Sequence of chain 1.V:
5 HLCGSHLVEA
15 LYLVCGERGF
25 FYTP

Sequence of chain 1.U:
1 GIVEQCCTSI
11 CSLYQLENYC

This small molecule binds to this protein.
Small molecule (SMILES): NCCc1c[nH]c2ccc(O)cc12

Binding-site contacts:
Ligand atom CD1 contacts residue GLU17 of chain 1.U at 3.8 Å.
Ligand atom CH2 contacts residue GLU17 of chain 1.S at 4.3 Å.
Ligand atom CH2 contacts residue LEU13 of chain 1.S at 4.3 Å (hydrophobic).
Ligand atom NZ contacts residue GLU17 of chain 1.U at 3.3 Å (salt-bridge).
Ligand atom CE3 contacts residue LEU13 of chain 1.S at 3.9 Å (hydrophobic).
Ligand atom NE1 contacts residue TYR14 of chain 1.U at 3.8 Å.
Ligand atom CE3 contacts residue TYR14 of chain 1.U at 4.0 Å (hydrophobic).
Ligand atom CD1 contacts residue LEU13 of chain 1.S at 4.0 Å (hydrophobic).
Ligand atom CE2 contacts residue LEU13 of chain 1.U at 4.2 Å (hydrophobic).
Ligand atom CD1 contacts residue LEU13 of chain 1.U at 4.0 Å (hydrophobic).
Ligand atom CE2 contacts residue TYR14 of chain 1.U at 3.7 Å (hydrophobic).
Ligand atom NZ contacts residue TYR14 of chain 1.S at 3.4 Å (h-bond).
Ligand atom CA contacts residue LEU13 of chain 1.S at 4.5 Å (hydrophobic).
Ligand atom CD2 contacts residue TYR14 of chain 1.U at 3.6 Å (hydrophobic).
Ligand atom OH contacts residue GLU17 of chain 1.S at 3.2 Å (salt-bridge).
Ligand atom CZ3 contacts residue LEU13 of chain 1.S at 4.1 Å (hydrophobic).
Ligand atom CA contacts residue TYR14 of chain 1.S at 3.6 Å (hydrophobic).
Ligand atom CD2 contacts residue LEU13 of chain 1.S at 3.6 Å (hydrophobic).
Ligand atom CE2 contacts residue LEU13 of chain 1.S at 3.4 Å (hydrophobic).
Ligand atom CZ2 contacts residue TYR14 of chain 1.U at 3.8 Å (hydrophobic).
Ligand atom CG contacts residue GLU17 of chain 1.U at 3.8 Å.
Ligand atom CB contacts residue TYR14 of chain 1.S at 3.4 Å (hydrophobic).
Ligand atom CD1 contacts residue VAL18 of chain 1.V at 4.2 Å (hydrophobic).
Ligand atom CB contacts residue GLU17 of chain 1.U at 3.1 Å.
Ligand atom NE1 contacts residue LEU13 of chain 1.S at 3.7 Å.
Ligand atom CG contacts residue LEU13 of chain 1.S at 3.9 Å (hydrophobic).
Ligand atom OH contacts residue TYR14 of chain 1.S at 4.1 Å.
Ligand atom CZ3 contacts residue TYR14 of chain 1.U at 3.6 Å (hydrophobic).
Ligand atom CD1 contacts residue TYR14 of chain 1.U at 3.9 Å (hydrophobic).
Ligand atom CA contacts residue GLU17 of chain 1.U at 3.2 Å.
Ligand atom CZ2 contacts residue LEU13 of chain 1.S at 3.8 Å (hydrophobic).
Ligand atom CG contacts residue TYR14 of chain 1.S at 4.4 Å (hydrophobic).
Ligand atom CG contacts residue TYR14 of chain 1.U at 3.9 Å (hydrophobic).
Ligand atom CH2 contacts residue TYR14 of chain 1.U at 3.5 Å (hydrophobic).
Ligand atom CE3 contacts residue TYR14 of chain 1.S at 4.0 Å (hydrophobic).
Ligand atom CZ2 contacts residue LEU13 of chain 1.U at 4.0 Å (hydrophobic).
Ligand atom NE1 contacts residue LEU13 of chain 1.U at 3.6 Å.
Ligand atom OH contacts residue LEU13 of chain 1.S at 4.0 Å.
Ligand atom CZ3 contacts residue GLU17 of chain 1.S at 4.2 Å.
Ligand atom OH contacts residue TYR14 of chain 1.U at 4.1 Å.

Sequence of chain 1.S:
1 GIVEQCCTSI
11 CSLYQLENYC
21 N